Sequence of chain 1.A:
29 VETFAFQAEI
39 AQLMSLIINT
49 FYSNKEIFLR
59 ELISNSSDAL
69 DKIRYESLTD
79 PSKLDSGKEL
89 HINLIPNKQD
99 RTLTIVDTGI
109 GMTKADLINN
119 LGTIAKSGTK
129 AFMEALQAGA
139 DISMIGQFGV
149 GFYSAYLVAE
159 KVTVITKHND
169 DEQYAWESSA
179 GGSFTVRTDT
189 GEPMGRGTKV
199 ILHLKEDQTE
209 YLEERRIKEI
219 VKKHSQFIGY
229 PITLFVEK

Binding-site contacts:
Ligand atom C8 contacts residue MET110 of chain 1.A at 4.2 Å (hydrophobic).
Ligand atom C5 contacts residue LGA1 of chain 1.D at 4.0 Å.
Ligand atom C8 contacts residue LEU115 of chain 1.A at 4.2 Å (hydrophobic).
Ligand atom C7 contacts residue LEU119 of chain 1.A at 4.0 Å (hydrophobic).
Ligand atom C5 contacts residue MET110 of chain 1.A at 4.0 Å (hydrophobic).
Ligand atom CL6 contacts residue PHE150 of chain 1.A at 3.6 Å.
Ligand atom C11 contacts residue PHE150 of chain 1.A at 4.2 Å (hydrophobic).
Ligand atom C2 contacts residue TYR151 of chain 1.A at 4.3 Å (hydrophobic).
Ligand atom CL6 contacts residue MET110 of chain 1.A at 3.4 Å.
Ligand atom N4 contacts residue PHE150 of chain 1.A at 3.4 Å.
Ligand atom C10 contacts residue PHE150 of chain 1.A at 4.3 Å (hydrophobic).
Ligand atom C11 contacts residue LEU119 of chain 1.A at 4.0 Å (hydrophobic).
Ligand atom N4 contacts residue LGA1 of chain 1.D at 3.7 Å.
Ligand atom CL6 contacts residue VAL162 of chain 1.A at 4.4 Å.
Ligand atom C5 contacts residue LEU119 of chain 1.A at 4.2 Å (hydrophobic).
Ligand atom C12 contacts residue TYR151 of chain 1.A at 4.4 Å (hydrophobic).
Ligand atom C1 contacts residue LEU119 of chain 1.A at 3.7 Å (hydrophobic).
Ligand atom C9 contacts residue LEU115 of chain 1.A at 4.0 Å (hydrophobic).
Ligand atom C9 contacts residue PHE150 of chain 1.A at 4.2 Å (hydrophobic).
Ligand atom C10 contacts residue TRP174 of chain 1.A at 3.7 Å (hydrophobic).
Ligand atom C9 contacts residue TRP174 of chain 1.A at 3.5 Å (hydrophobic).
Ligand atom N3 contacts residue PHE150 of chain 1.A at 3.4 Å.
Ligand atom C5 contacts residue PHE150 of chain 1.A at 3.4 Å (hydrophobic).
Ligand atom C12 contacts residue LEU119 of chain 1.A at 4.0 Å (hydrophobic).
Ligand atom C7 contacts residue PHE150 of chain 1.A at 3.8 Å (hydrophobic).
Ligand atom C8 contacts residue PHE150 of chain 1.A at 3.8 Å (hydrophobic).
Ligand atom C1 contacts residue TYR151 of chain 1.A at 3.4 Å (hydrophobic).
Ligand atom N4 contacts residue LEU119 of chain 1.A at 4.3 Å.
Ligand atom N3 contacts residue LEU119 of chain 1.A at 4.2 Å.
Ligand atom C12 contacts residue PHE150 of chain 1.A at 3.7 Å (hydrophobic).
Ligand atom C2 contacts residue PHE150 of chain 1.A at 3.8 Å (hydrophobic).
Ligand atom C1 contacts residue ALA123 of chain 1.A at 4.5 Å (hydrophobic).
Ligand atom CL6 contacts residue LGA1 of chain 1.D at 3.6 Å.
Ligand atom C7 contacts residue MET110 of chain 1.A at 4.3 Å (hydrophobic).
Ligand atom C10 contacts residue LEU115 of chain 1.A at 4.2 Å (hydrophobic).
Ligand atom C2 contacts residue LEU119 of chain 1.A at 3.9 Å (hydrophobic).
Ligand atom N4 contacts residue ASN63 of chain 1.A at 4.2 Å.
Ligand atom C11 contacts residue TYR151 of chain 1.A at 3.7 Å (hydrophobic).

This small molecule binds to this protein.
Small molecule (SMILES): Cc1nnc(Cl)c2ccccc12